Binding-site contacts:
Ligand atom O2 contacts residue ARG232 of chain 1.A at 4.5 Å.
Ligand atom C10 contacts residue SER256 of chain 1.A at 4.2 Å.
Ligand atom C1 contacts residue ASN231 of chain 1.A at 3.6 Å.
Ligand atom C4 contacts residue VAL257 of chain 1.A at 4.4 Å (hydrophobic).
Ligand atom C11 contacts residue SER256 of chain 1.A at 4.3 Å.
Ligand atom O1A contacts residue ASN231 of chain 1.A at 2.7 Å (h-bond).
Ligand atom O2 contacts residue ASN231 of chain 1.A at 4.2 Å.
Ligand atom O4 contacts residue VAL257 of chain 1.A at 3.1 Å.
Ligand atom C1 contacts residue ARG232 of chain 1.A at 3.6 Å.
Ligand atom C3 contacts residue ASN231 of chain 1.A at 3.9 Å.
Ligand atom O1B contacts residue ARG232 of chain 1.A at 2.5 Å (salt-bridge).
Ligand atom O1B contacts residue ASN231 of chain 1.A at 4.3 Å.
Ligand atom C2 contacts residue ASN231 of chain 1.A at 4.0 Å.
Ligand atom O4 contacts residue ASN231 of chain 1.A at 4.2 Å.
Ligand atom C11 contacts residue GLY254 of chain 1.A at 3.6 Å.
Ligand atom C4 contacts residue ASN231 of chain 1.A at 3.5 Å.
Ligand atom O1A contacts residue ARG232 of chain 1.A at 3.5 Å.
Ligand atom C11 contacts residue ALA253 of chain 1.A at 3.6 Å (hydrophobic).
Ligand atom O10 contacts residue SER256 of chain 1.A at 3.5 Å (h-bond).
Ligand atom C5 contacts residue ASN231 of chain 1.A at 4.5 Å.

This small molecule binds to this protein.
Small molecule (SMILES): CC(=O)N[C@H]1[C@H]([C@H](O)[C@H](O)CO)O[C@@](O)(C(=O)O)C[C@@H]1O

Sequence of chain 1.A:
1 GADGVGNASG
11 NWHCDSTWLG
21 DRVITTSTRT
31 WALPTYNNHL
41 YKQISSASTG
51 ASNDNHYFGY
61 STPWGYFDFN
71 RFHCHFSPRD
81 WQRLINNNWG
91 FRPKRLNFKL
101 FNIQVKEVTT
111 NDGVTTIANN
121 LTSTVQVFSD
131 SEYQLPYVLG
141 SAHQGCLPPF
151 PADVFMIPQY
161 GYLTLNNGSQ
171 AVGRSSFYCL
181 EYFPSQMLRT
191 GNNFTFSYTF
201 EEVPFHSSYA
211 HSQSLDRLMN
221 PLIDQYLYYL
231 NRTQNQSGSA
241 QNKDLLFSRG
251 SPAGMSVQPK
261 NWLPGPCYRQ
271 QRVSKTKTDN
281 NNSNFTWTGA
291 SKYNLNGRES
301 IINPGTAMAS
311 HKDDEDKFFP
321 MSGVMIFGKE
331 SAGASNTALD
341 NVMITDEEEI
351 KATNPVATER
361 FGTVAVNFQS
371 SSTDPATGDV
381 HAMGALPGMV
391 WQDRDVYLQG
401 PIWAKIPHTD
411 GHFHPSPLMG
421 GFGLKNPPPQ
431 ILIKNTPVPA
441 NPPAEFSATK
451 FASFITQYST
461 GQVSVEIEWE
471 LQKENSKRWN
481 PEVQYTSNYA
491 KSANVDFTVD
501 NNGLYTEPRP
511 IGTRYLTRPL